Binding-site contacts:
Ligand atom CB contacts residue PRO18 of chain 1.A at 4.3 Å (hydrophobic).
Ligand atom CB contacts residue THR19 of chain 1.A at 3.6 Å.
Ligand atom CD contacts residue THR19 of chain 1.A at 4.1 Å.
Ligand atom CD contacts residue ARG48 of chain 1.A at 4.2 Å.
Ligand atom OE1 contacts residue THR19 of chain 1.A at 4.3 Å.
Ligand atom OE2 contacts residue THR19 of chain 1.A at 3.8 Å.
Ligand atom OE1 contacts residue PRO18 of chain 1.A at 3.3 Å.
Ligand atom CD contacts residue PRO18 of chain 1.A at 4.1 Å (hydrophobic).
Ligand atom CG contacts residue THR19 of chain 1.A at 4.5 Å.
Ligand atom OE2 contacts residue ARG48 of chain 1.A at 3.8 Å.
Ligand atom OE1 contacts residue ARG48 of chain 1.A at 3.7 Å.
Ligand atom CG contacts residue PRO18 of chain 1.A at 4.2 Å (hydrophobic).
Ligand atom OE1 contacts residue GLU17 of chain 1.A at 4.2 Å.

This protein binds this small molecule.
Small molecule (SMILES): N[C@@H](CCC(=O)O)C(=O)O

Sequence of chain 1.A:
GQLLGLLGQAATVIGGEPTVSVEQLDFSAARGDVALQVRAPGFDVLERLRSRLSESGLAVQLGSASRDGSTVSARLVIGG